Binding-site contacts:
Ligand atom N2 contacts residue ASN696 of chain 1.C at 2.9 Å (h-bond).
Ligand atom C8 contacts residue GLY1118 of chain 1.C at 3.6 Å.
Ligand atom C7 contacts residue ASN696 of chain 1.C at 3.2 Å.
Ligand atom C8 contacts residue ASN696 of chain 1.C at 4.3 Å.
Ligand atom O7 contacts residue ASN696 of chain 1.C at 3.2 Å (h-bond).
Ligand atom O5 contacts residue ASN696 of chain 1.C at 2.4 Å (h-bond).
Ligand atom C3 contacts residue ASN696 of chain 1.C at 3.8 Å.
Ligand atom C4 contacts residue ASN696 of chain 1.C at 4.2 Å.
Ligand atom C5 contacts residue ASN696 of chain 1.C at 3.7 Å.
Ligand atom C1 contacts residue ASN696 of chain 1.C at 1.4 Å.
Ligand atom C8 contacts residue ILE1117 of chain 1.C at 4.1 Å (hydrophobic).
Ligand atom C2 contacts residue ASN696 of chain 1.C at 2.4 Å.

Sequence of chain 1.C:
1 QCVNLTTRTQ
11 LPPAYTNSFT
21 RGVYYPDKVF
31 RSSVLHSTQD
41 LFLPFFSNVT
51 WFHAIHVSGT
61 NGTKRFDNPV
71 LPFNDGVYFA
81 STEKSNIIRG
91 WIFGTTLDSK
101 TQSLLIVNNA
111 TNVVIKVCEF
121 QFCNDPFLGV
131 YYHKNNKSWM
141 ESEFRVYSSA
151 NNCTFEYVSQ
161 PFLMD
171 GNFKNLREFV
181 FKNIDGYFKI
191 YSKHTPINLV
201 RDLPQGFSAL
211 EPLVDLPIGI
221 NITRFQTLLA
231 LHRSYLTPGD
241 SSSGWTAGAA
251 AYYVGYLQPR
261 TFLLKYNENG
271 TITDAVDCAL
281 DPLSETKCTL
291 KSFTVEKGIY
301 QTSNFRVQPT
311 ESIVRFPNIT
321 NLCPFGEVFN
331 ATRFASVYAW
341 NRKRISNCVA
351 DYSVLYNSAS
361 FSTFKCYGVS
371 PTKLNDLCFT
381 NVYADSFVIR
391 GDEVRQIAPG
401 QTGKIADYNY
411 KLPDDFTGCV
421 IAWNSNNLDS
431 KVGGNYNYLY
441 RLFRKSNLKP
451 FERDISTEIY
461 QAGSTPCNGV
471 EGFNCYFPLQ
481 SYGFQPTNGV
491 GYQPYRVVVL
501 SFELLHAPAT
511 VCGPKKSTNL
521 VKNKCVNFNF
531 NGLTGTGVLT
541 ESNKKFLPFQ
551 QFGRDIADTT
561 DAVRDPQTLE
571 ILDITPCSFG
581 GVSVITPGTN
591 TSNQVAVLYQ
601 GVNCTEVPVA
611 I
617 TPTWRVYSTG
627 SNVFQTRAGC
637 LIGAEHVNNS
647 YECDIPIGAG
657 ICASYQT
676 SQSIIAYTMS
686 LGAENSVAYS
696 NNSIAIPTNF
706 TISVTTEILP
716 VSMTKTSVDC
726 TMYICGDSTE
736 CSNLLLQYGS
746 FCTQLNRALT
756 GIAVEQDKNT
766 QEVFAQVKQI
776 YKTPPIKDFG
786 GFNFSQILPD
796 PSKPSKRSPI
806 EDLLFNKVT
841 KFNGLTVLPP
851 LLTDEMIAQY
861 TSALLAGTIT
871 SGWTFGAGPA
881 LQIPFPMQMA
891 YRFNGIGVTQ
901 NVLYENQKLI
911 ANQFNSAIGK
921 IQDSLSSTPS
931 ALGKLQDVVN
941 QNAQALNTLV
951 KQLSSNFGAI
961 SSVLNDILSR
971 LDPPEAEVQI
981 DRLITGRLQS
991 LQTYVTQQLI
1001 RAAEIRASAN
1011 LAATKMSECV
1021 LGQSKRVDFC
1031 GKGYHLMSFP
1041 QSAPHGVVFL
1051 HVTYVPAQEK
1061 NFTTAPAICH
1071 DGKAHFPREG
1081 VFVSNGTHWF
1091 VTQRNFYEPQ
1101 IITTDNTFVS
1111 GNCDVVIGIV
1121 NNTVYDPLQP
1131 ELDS

The small molecule below binds the protein below.
Small molecule (SMILES): CC(=O)N[C@@H]1[C@@H](O)[C@H](O)[C@@H](CO)O[C@H]1O